Binding-site contacts:
Ligand atom O3D contacts residue PHE264 of chain 1.B at 3.3 Å.
Ligand atom O3D contacts residue GLY265 of chain 1.B at 2.9 Å (h-bond).
Ligand atom O6 contacts residue TYR257 of chain 1.B at 3.1 Å.
Ligand atom C6 contacts residue ARG259 of chain 1.B at 3.5 Å.
Ligand atom O4' contacts residue LEU159 of chain 1.A at 2.8 Å (h-bond).
Ligand atom O4' contacts residue GLU157 of chain 1.A at 3.4 Å (salt-bridge).
Ligand atom O3B contacts residue PHE323 of chain 1.B at 3.5 Å.
Ligand atom N2 contacts residue PHE262 of chain 1.B at 3.0 Å (h-bond).
Ligand atom O6B contacts residue CYS268 of chain 1.B at 3.4 Å (h-bond).
Ligand atom O3A contacts residue LYS324 of chain 1.B at 3.3 Å (salt-bridge).
Ligand atom O2' contacts residue ASN214 of chain 1.A at 2.7 Å (h-bond).
Ligand atom O4' contacts residue LYS210 of chain 1.A at 2.9 Å (salt-bridge).
Ligand atom C5' contacts residue LEU159 of chain 1.A at 3.1 Å (hydrophobic).
Ligand atom C2 contacts residue ARG259 of chain 1.B at 3.4 Å.
Ligand atom O2' contacts residue TYR257 of chain 1.B at 3.5 Å (h-bond).
Ligand atom C3' contacts residue LEU159 of chain 1.A at 3.3 Å (hydrophobic).
Ligand atom C6' contacts residue LYS210 of chain 1.A at 3.4 Å.
Ligand atom O6A contacts residue CYS268 of chain 1.B at 3.4 Å.
Ligand atom O2' contacts residue HIS217 of chain 1.A at 2.9 Å (h-bond).
Ligand atom C6' contacts residue GLU157 of chain 1.A at 3.4 Å.
Ligand atom N7 contacts residue TYR257 of chain 1.B at 3.5 Å.
Ligand atom C4' contacts residue LYS210 of chain 1.A at 3.2 Å.
Ligand atom N1 contacts residue ARG259 of chain 1.B at 2.6 Å (salt-bridge).
Ligand atom C8 contacts residue TYR257 of chain 1.B at 3.5 Å (hydrophobic).
Ligand atom O1A contacts residue TYR257 of chain 1.B at 2.6 Å (h-bond).
Ligand atom O2A contacts residue TYR256 of chain 1.B at 2.7 Å (h-bond).
Ligand atom O3' contacts residue PHE158 of chain 1.A at 3.0 Å (h-bond).
Ligand atom O6 contacts residue MET258 of chain 1.B at 3.4 Å (h-bond).
Ligand atom N2 contacts residue ARG259 of chain 1.B at 3.3 Å (salt-bridge).
Ligand atom O2B contacts residue GLU161 of chain 1.A at 3.0 Å (salt-bridge).
Ligand atom O4' contacts residue PHE158 of chain 1.A at 3.0 Å.
Ligand atom O6B contacts residue GLU157 of chain 1.A at 2.6 Å (salt-bridge).
Ligand atom O6 contacts residue ARG259 of chain 1.B at 3.0 Å (salt-bridge).
Ligand atom O6A contacts residue ASN214 of chain 1.A at 2.9 Å (h-bond).
Ligand atom O2B contacts residue PHE323 of chain 1.B at 3.6 Å.
Ligand atom O2A contacts residue LYS324 of chain 1.B at 2.8 Å (salt-bridge).
Ligand atom O6A contacts residue LYS210 of chain 1.A at 2.9 Å (salt-bridge).
Ligand atom C4' contacts residue LEU159 of chain 1.A at 3.2 Å (hydrophobic).
Ligand atom N2 contacts residue ASN225 of chain 1.A at 3.2 Å (h-bond).
Ligand atom N2 contacts residue VAL221 of chain 1.A at 3.5 Å.

The protein below binds the small molecule below.
Small molecule (SMILES): Nc1nc2c(ncn2[C@@H]2O[C@H](CO[P](=O)(O)O[P](=O)(O)O[C@H]3O[C@H](C(=O)O)[C@@H](O)[C@H](O)[C@@H]3O)[C@@H](O)[C@H]2O)c(=O)[nH]1

Sequence of chain 1.A:
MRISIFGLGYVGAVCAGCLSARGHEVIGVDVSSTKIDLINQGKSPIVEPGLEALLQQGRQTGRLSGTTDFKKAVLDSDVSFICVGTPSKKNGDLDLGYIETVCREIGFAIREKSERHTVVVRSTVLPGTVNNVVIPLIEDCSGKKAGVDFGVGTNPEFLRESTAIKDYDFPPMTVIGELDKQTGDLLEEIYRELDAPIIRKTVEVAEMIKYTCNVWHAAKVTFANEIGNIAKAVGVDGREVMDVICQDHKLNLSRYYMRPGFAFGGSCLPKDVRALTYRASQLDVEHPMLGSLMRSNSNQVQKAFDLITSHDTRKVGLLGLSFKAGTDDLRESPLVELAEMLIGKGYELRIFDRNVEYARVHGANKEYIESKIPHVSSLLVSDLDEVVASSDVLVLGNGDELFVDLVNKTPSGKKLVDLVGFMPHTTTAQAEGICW

Sequence of chain 1.B:
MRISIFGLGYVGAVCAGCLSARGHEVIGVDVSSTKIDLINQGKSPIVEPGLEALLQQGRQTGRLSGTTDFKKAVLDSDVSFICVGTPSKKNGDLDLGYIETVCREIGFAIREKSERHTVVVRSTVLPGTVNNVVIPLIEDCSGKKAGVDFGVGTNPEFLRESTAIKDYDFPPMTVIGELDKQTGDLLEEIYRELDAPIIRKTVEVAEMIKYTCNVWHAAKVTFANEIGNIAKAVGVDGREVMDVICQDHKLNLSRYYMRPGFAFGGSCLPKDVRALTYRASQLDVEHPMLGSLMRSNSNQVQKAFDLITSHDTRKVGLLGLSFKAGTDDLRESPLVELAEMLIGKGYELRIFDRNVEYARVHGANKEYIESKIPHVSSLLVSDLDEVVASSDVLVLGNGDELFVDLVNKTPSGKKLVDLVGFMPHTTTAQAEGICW